This small molecule binds to this protein.
Small molecule (SMILES): NC(N)=NCCC[C@H](NC(=O)[C@@H]1CCCN1)C(=O)N[C@H](C=O)CC1=NC=NC1

Binding-site contacts:
Ligand atom C contacts residue ARG845 of chain 6.R at 4.1 Å.
Ligand atom CB contacts residue ARG649 of chain 6.R at 4.2 Å.
Ligand atom CB contacts residue PHE896 of chain 6.R at 4.0 Å (hydrophobic).
Ligand atom CB contacts residue ARG649 of chain 6.R at 4.1 Å.
Ligand atom N contacts residue TYR619 of chain 6.R at 3.5 Å (h-bond).
Ligand atom N contacts residue CYS621 of chain 6.R at 3.0 Å (h-bond).
Ligand atom N contacts residue ASN617 of chain 6.R at 2.9 Å (h-bond).
Ligand atom O contacts residue TYR619 of chain 6.R at 2.7 Å.
Ligand atom N contacts residue ASP618 of chain 6.R at 3.4 Å (salt-bridge).
Ligand atom ND1 contacts residue GLU894 of chain 6.R at 3.5 Å (salt-bridge).
Ligand atom ND1 contacts residue LEU348 of chain 6.R at 3.6 Å.
Ligand atom CE1 contacts residue LEU348 of chain 6.R at 3.5 Å (hydrophobic).
Ligand atom C contacts residue ARG649 of chain 6.R at 3.9 Å.
Ligand atom CB contacts residue LEU620 of chain 6.R at 3.8 Å (hydrophobic).
Ligand atom NE2 contacts residue ARG845 of chain 6.R at 4.0 Å.
Ligand atom NE2 contacts residue GLU894 of chain 6.R at 4.2 Å.
Ligand atom CD contacts residue CYS621 of chain 6.R at 3.5 Å (hydrophobic).
Ligand atom CB contacts residue TYR619 of chain 6.R at 3.7 Å (hydrophobic).
Ligand atom CD2 contacts residue ARG845 of chain 6.R at 4.0 Å.
Ligand atom O contacts residue ALA857 of chain 6.R at 3.7 Å.
Ligand atom C contacts residue TYR619 of chain 6.R at 3.2 Å (hydrophobic).
Ligand atom CA contacts residue ASN617 of chain 6.R at 4.1 Å.
Ligand atom CG contacts residue ASN617 of chain 6.R at 3.7 Å.
Ligand atom CG contacts residue GLU894 of chain 6.R at 3.2 Å.
Ligand atom CD2 contacts residue GLU894 of chain 6.R at 3.7 Å.
Ligand atom CB contacts residue CYS621 of chain 6.R at 3.5 Å (hydrophobic).
Ligand atom O contacts residue ARG649 of chain 6.R at 3.3 Å (salt-bridge).
Ligand atom CA contacts residue TYR619 of chain 6.R at 4.1 Å (hydrophobic).
Ligand atom N contacts residue ARG649 of chain 6.R at 4.2 Å.
Ligand atom CD contacts residue ASN617 of chain 6.R at 3.1 Å.
Ligand atom CA contacts residue CYS621 of chain 6.R at 3.2 Å (hydrophobic).
Ligand atom CB contacts residue ALA857 of chain 6.R at 4.2 Å (hydrophobic).
Ligand atom CD contacts residue ARG46 of chain 6.Q at 3.3 Å.
Ligand atom CG contacts residue CYS621 of chain 6.R at 3.9 Å (hydrophobic).
Ligand atom N contacts residue TYR619 of chain 6.R at 3.6 Å.
Ligand atom CE1 contacts residue GLU894 of chain 6.R at 4.1 Å.
Ligand atom CB contacts residue GLU894 of chain 6.R at 3.4 Å.
Ligand atom CA contacts residue TYR619 of chain 6.R at 4.2 Å (hydrophobic).
Ligand atom CB contacts residue TYR619 of chain 6.R at 4.0 Å (hydrophobic).
Ligand atom CG contacts residue ARG46 of chain 6.Q at 3.1 Å.

Sequence of chain 6.R:
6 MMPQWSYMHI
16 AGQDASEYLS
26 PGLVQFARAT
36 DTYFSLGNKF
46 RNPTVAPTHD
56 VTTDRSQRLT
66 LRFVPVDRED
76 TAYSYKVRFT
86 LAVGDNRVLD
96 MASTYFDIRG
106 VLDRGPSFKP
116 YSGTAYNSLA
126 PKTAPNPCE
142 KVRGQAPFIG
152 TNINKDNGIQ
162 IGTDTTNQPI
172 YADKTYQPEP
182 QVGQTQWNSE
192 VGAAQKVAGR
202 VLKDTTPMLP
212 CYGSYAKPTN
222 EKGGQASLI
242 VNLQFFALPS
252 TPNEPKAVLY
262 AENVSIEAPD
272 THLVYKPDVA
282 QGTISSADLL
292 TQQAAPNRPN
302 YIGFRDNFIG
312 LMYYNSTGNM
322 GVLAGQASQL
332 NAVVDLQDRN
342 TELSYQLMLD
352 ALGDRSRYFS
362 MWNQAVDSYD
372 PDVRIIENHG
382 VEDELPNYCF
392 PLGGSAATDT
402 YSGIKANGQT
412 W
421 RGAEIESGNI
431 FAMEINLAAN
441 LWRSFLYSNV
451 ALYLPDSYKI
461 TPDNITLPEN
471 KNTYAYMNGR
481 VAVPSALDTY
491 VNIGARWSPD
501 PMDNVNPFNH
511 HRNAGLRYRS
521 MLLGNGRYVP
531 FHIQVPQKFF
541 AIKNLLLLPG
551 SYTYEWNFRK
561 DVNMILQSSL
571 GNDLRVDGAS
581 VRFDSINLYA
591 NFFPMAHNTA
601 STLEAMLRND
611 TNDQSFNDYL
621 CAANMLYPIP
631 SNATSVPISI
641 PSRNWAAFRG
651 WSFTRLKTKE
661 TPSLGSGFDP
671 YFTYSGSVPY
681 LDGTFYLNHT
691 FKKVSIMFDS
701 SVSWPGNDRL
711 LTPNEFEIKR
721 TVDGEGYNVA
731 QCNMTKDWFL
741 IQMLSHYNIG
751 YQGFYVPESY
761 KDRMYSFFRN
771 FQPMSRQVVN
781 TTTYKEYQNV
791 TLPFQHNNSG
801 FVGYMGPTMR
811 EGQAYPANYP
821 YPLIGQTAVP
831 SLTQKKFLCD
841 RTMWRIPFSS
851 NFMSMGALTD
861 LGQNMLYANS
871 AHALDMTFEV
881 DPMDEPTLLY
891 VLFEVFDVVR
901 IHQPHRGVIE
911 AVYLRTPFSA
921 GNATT

Sequence of chain 6.Q:
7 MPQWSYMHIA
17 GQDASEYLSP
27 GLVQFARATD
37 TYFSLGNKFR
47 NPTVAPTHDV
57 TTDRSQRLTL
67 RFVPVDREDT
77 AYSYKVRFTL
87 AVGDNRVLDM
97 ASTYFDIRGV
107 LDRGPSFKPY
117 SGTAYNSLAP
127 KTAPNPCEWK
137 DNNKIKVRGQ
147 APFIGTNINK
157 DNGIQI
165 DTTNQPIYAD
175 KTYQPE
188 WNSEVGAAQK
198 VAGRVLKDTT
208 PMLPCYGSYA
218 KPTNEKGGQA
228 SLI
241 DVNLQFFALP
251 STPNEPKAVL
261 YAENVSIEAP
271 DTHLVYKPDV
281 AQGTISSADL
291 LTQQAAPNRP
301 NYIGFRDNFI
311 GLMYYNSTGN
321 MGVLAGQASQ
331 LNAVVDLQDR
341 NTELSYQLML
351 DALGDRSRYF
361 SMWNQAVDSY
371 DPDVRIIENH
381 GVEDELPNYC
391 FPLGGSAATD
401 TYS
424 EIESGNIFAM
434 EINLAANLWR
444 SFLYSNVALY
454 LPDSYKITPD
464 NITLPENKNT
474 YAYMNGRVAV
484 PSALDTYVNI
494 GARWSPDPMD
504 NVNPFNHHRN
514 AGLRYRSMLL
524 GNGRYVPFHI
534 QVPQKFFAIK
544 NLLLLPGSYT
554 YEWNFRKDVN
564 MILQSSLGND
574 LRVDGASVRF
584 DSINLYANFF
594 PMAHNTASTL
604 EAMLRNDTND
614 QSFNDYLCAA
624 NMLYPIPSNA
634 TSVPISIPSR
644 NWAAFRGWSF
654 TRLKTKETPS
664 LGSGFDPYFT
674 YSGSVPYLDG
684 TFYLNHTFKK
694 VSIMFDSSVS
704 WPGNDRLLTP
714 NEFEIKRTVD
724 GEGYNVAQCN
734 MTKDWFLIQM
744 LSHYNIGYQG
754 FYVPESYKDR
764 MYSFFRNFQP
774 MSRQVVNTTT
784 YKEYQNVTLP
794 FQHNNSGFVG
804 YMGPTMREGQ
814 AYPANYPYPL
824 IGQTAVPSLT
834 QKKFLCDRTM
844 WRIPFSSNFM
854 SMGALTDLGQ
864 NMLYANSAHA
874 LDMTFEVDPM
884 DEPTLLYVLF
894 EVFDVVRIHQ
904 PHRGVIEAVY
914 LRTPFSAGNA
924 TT